Sequence of chain 1.CA:
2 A

A small-molecule ligand and the protein it binds are described below.
Small molecule (SMILES): O=C(O)CCCCC(=O)O

Binding-site contacts:
Ligand atom O2 contacts residue TY51 of chain 1.CA at 2.3 Å (h-bond).
Ligand atom C3 contacts residue PRO127 of chain 1.L at 4.3 Å (hydrophobic).
Ligand atom C2 contacts residue TY51 of chain 1.CA at 1.4 Å.
Ligand atom C2 contacts residue ALA2 of chain 1.CA at 4.4 Å (hydrophobic).
Ligand atom C4 contacts residue TY51 of chain 1.CA at 3.2 Å.
Ligand atom C2 contacts residue PRO127 of chain 1.L at 4.1 Å (hydrophobic).
Ligand atom O2 contacts residue ASP126 of chain 1.L at 4.0 Å.
Ligand atom C3 contacts residue TY51 of chain 1.CA at 2.5 Å.
Ligand atom O2 contacts residue PRO127 of chain 1.L at 3.6 Å.
Ligand atom O2 contacts residue ALA2 of chain 1.CA at 4.3 Å.

Sequence of chain 1.L:
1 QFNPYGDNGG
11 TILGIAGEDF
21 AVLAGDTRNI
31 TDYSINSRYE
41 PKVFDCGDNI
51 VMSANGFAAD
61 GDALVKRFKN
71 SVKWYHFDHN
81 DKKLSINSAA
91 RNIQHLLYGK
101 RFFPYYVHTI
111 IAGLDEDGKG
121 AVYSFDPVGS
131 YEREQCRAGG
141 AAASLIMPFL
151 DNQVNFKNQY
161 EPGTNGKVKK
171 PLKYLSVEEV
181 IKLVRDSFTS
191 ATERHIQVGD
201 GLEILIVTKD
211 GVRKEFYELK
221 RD